Sequence of chain 1.B:
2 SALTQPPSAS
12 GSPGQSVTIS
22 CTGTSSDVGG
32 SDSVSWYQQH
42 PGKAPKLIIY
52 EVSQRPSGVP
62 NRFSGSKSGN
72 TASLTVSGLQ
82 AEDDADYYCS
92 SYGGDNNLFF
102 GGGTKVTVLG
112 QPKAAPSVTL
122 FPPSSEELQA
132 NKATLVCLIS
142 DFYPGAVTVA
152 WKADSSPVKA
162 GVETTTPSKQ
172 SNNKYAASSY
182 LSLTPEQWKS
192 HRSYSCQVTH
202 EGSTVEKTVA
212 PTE

Binding-site contacts:
Ligand atom C11 contacts residue PRO46 of chain 1.B at 3.6 Å (hydrophobic).
Ligand atom N2 contacts residue TYR38 of chain 1.A at 3.1 Å (h-bond).
Ligand atom C3 contacts residue TYR38 of chain 1.B at 3.5 Å (hydrophobic).
Ligand atom O1 contacts residue TYR89 of chain 1.B at 3.4 Å.
Ligand atom N2 contacts residue TYR38 of chain 1.B at 3.7 Å.
Ligand atom C10 contacts residue PRO46 of chain 1.A at 3.8 Å (hydrophobic).
Ligand atom N contacts residue TYR38 of chain 1.B at 3.6 Å.
Ligand atom O1 contacts residue PRO46 of chain 1.B at 3.3 Å.
Ligand atom C10 contacts residue PRO46 of chain 1.B at 3.7 Å (hydrophobic).
Ligand atom C4 contacts residue PHE101 of chain 1.A at 3.4 Å (hydrophobic).
Ligand atom N1 contacts residue LEU99 of chain 1.A at 3.6 Å.
Ligand atom C4 contacts residue TYR38 of chain 1.A at 3.8 Å (hydrophobic).
Ligand atom N4 contacts residue LEU99 of chain 1.B at 3.6 Å.
Ligand atom C contacts residue TYR93 of chain 1.B at 3.5 Å (hydrophobic).
Ligand atom C8 contacts residue TYR89 of chain 1.A at 3.4 Å (hydrophobic).
Ligand atom C3 contacts residue PHE101 of chain 1.B at 3.8 Å (hydrophobic).
Ligand atom C5 contacts residue PHE101 of chain 1.A at 3.8 Å (hydrophobic).
Ligand atom C8 contacts residue TYR38 of chain 1.A at 3.5 Å (hydrophobic).
Ligand atom C11 contacts residue PRO46 of chain 1.A at 3.6 Å (hydrophobic).
Ligand atom C9 contacts residue PRO46 of chain 1.A at 3.7 Å (hydrophobic).
Ligand atom C5 contacts residue PHE101 of chain 1.B at 3.7 Å (hydrophobic).
Ligand atom O contacts residue PRO46 of chain 1.A at 3.8 Å.
Ligand atom N4 contacts residue TYR38 of chain 1.A at 2.8 Å (h-bond).
Ligand atom C2 contacts residue TYR38 of chain 1.B at 3.8 Å (hydrophobic).
Ligand atom O contacts residue TYR38 of chain 1.B at 3.4 Å.
Ligand atom C9 contacts residue TYR89 of chain 1.A at 3.5 Å (hydrophobic).
Ligand atom C9 contacts residue GLN40 of chain 1.A at 3.5 Å.
Ligand atom N1 contacts residue TYR38 of chain 1.B at 2.8 Å (h-bond).
Ligand atom C3 contacts residue PHE101 of chain 1.A at 3.6 Å (hydrophobic).
Ligand atom O2 contacts residue TYR38 of chain 1.A at 3.4 Å (h-bond).
Ligand atom C7 contacts residue TYR38 of chain 1.A at 3.5 Å (hydrophobic).
Ligand atom C4 contacts residue PHE101 of chain 1.B at 3.8 Å (hydrophobic).
Ligand atom O1 contacts residue TYR38 of chain 1.B at 3.7 Å.
Ligand atom C12 contacts residue TYR38 of chain 1.A at 3.6 Å (hydrophobic).
Ligand atom N3 contacts residue PRO46 of chain 1.B at 3.7 Å.
Ligand atom N contacts residue LEU99 of chain 1.B at 3.8 Å.
Ligand atom O contacts residue PHE101 of chain 1.B at 3.8 Å.
Ligand atom O2 contacts residue SER36 of chain 1.A at 3.2 Å (h-bond).
Ligand atom C10 contacts residue GLN40 of chain 1.A at 3.8 Å.
Ligand atom C8 contacts residue PRO46 of chain 1.A at 3.8 Å (hydrophobic).

The small molecule below binds the protein below.
Small molecule (SMILES): CC1=NC(NN/C=C/Cc2ccccc2[N+](=O)[O-])=NC(=O)C1

Sequence of chain 1.A:
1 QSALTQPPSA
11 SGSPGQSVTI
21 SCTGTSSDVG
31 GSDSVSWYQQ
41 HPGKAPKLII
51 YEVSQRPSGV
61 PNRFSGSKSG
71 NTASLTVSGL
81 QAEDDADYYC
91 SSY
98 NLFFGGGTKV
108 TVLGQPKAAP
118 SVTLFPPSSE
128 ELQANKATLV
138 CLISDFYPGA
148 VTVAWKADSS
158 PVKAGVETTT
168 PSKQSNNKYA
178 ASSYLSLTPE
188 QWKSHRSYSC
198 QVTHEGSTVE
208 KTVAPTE